Sequence of chain 1.A:
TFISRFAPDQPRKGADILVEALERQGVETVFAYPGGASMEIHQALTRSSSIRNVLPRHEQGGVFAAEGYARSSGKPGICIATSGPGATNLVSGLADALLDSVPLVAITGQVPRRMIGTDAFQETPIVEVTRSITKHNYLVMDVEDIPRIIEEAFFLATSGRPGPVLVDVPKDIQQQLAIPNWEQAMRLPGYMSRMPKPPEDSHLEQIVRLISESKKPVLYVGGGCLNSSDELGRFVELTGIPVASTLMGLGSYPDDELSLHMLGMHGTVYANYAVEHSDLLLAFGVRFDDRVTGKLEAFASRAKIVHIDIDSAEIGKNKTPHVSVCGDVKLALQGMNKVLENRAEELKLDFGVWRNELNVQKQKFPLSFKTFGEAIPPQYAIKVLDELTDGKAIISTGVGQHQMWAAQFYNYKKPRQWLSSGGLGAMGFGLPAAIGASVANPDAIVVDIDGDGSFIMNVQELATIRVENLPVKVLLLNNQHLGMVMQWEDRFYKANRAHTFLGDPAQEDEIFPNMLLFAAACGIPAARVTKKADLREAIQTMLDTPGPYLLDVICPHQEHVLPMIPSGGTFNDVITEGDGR

Binding-site contacts:
Ligand atom OBA contacts residue SER568 of chain 1.A at 2.9 Å.
Ligand atom C5' contacts residue TRP489 of chain 1.A at 3.5 Å (hydrophobic).
Ligand atom C8' contacts residue MET266 of chain 1.A at 3.6 Å (hydrophobic).
Ligand atom OBB contacts residue LYS171 of chain 2.A at 3.2 Å (salt-bridge).
Ligand atom O7' contacts residue MET266 of chain 1.A at 3.6 Å (h-bond).
Ligand atom C10 contacts residue GLN122 of chain 2.A at 3.1 Å.
Ligand atom O7 contacts residue PRO112 of chain 2.A at 3.5 Å.
Ligand atom OBB contacts residue PRO112 of chain 2.A at 3.2 Å.
Ligand atom CL4' contacts residue TRP489 of chain 1.A at 3.7 Å.
Ligand atom O7 contacts residue LYS171 of chain 2.A at 3.5 Å.
Ligand atom C6' contacts residue TRP489 of chain 1.A at 3.6 Å (hydrophobic).
Ligand atom C13 contacts residue ARG292 of chain 1.A at 3.7 Å.
Ligand atom O7' contacts residue ARG292 of chain 1.A at 2.9 Å (salt-bridge).
Ligand atom C9 contacts residue ALA37 of chain 2.A at 3.5 Å (hydrophobic).
Ligand atom C10 contacts residue PHE121 of chain 2.A at 3.5 Å (hydrophobic).
Ligand atom O7' contacts residue PHE121 of chain 2.A at 3.5 Å.
Ligand atom C5 contacts residue ALA120 of chain 2.A at 3.7 Å (hydrophobic).
Ligand atom C6 contacts residue PHE121 of chain 2.A at 3.5 Å (hydrophobic).
Ligand atom N3' contacts residue GLY36 of chain 2.A at 3.5 Å.
Ligand atom N1' contacts residue ARG292 of chain 1.A at 2.8 Å (salt-bridge).
Ligand atom C4 contacts residue ARG292 of chain 1.A at 3.8 Å.
Ligand atom O7 contacts residue VAL111 of chain 2.A at 3.5 Å.
Ligand atom C8' contacts residue FAD1 of chain 1.E at 3.6 Å.
Ligand atom C4 contacts residue ASP291 of chain 1.A at 3.5 Å.
Ligand atom N1' contacts residue TRP489 of chain 1.A at 3.3 Å.
Ligand atom C1 contacts residue PRO112 of chain 2.A at 3.7 Å (hydrophobic).
Ligand atom O13 contacts residue SER568 of chain 1.A at 2.9 Å (h-bond).
Ligand atom C2' contacts residue TRP489 of chain 1.A at 3.4 Å (hydrophobic).
Ligand atom C6' contacts residue ARG292 of chain 1.A at 3.4 Å.
Ligand atom C5 contacts residue ASP291 of chain 1.A at 3.5 Å.
Ligand atom C5' contacts residue MET485 of chain 1.A at 3.7 Å (hydrophobic).
Ligand atom C13 contacts residue SER568 of chain 1.A at 3.7 Å.
Ligand atom C4 contacts residue MET115 of chain 2.A at 3.8 Å (hydrophobic).
Ligand atom N3' contacts residue TRP489 of chain 1.A at 3.6 Å.
Ligand atom C13 contacts residue TRP489 of chain 1.A at 3.8 Å (hydrophobic).
Ligand atom O13 contacts residue ARG292 of chain 1.A at 2.5 Å (salt-bridge).
Ligand atom N12 contacts residue LYS171 of chain 2.A at 3.4 Å (salt-bridge).
Ligand atom C6 contacts residue VAL111 of chain 2.A at 3.5 Å (hydrophobic).
Ligand atom C4' contacts residue TRP489 of chain 1.A at 3.5 Å (hydrophobic).
Ligand atom N14 contacts residue TRP489 of chain 1.A at 3.4 Å.

Sequence of chain 2.A:
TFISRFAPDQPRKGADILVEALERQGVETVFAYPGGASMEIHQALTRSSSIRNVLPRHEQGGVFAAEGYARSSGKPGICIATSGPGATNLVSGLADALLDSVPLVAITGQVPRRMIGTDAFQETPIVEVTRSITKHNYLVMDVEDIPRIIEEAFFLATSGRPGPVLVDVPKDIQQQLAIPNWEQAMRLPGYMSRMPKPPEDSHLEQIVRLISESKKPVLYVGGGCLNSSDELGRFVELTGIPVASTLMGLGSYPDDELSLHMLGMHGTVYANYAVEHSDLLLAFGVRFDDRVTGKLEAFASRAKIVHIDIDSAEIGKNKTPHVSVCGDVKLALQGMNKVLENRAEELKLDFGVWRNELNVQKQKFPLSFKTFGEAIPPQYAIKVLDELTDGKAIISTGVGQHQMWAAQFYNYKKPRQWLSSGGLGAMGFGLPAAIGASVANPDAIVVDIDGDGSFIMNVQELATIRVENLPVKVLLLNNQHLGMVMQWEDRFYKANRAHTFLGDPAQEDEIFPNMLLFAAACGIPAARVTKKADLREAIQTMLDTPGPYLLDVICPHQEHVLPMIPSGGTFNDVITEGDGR

A protein and the small-molecule ligand that binds it are described below.
Small molecule (SMILES): CCOC(=O)c1ccccc1S(=O)(=O)NC(=O)Nc1nc(Cl)cc(OC)n1